The protein below binds the small molecule below.
Small molecule (SMILES): Cc1onc(-c2ccccc2)c1C(=O)Nc1ncc([N+](=O)[O-])s1

Binding-site contacts:
Ligand atom S contacts residue PHE236 of chain 1.D at 3.6 Å.
Ligand atom C1 contacts residue MET131 of chain 1.D at 1.5 Å (hydrophobic).
Ligand atom C6 contacts residue GLY149 of chain 1.A at 3.8 Å.
Ligand atom C12 contacts residue PHE178 of chain 1.D at 3.7 Å (hydrophobic).
Ligand atom O3 contacts residue GLY150 of chain 1.A at 3.7 Å.
Ligand atom C8 contacts residue FAD1 of chain 1.M at 3.8 Å.
Ligand atom C12 contacts residue FAD1 of chain 1.M at 3.2 Å.
Ligand atom N2 contacts residue MET131 of chain 1.D at 2.8 Å (h-bond).
Ligand atom C10 contacts residue FAD1 of chain 1.M at 3.7 Å.
Ligand atom N3 contacts residue GLY149 of chain 1.A at 3.6 Å.
Ligand atom O contacts residue MET131 of chain 1.D at 3.7 Å.
Ligand atom O2 contacts residue PHE236 of chain 1.D at 3.2 Å.
Ligand atom O2 contacts residue MET131 of chain 1.D at 3.2 Å (h-bond).
Ligand atom N3 contacts residue FAD1 of chain 1.M at 3.6 Å (h-bond).
Ligand atom O1 contacts residue LEU230 of chain 1.D at 3.2 Å.
Ligand atom O3 contacts residue GLY149 of chain 1.A at 3.3 Å.
Ligand atom C2 contacts residue MET131 of chain 1.D at 2.0 Å (hydrophobic).
Ligand atom N1 contacts residue MET131 of chain 1.D at 1.4 Å.
Ligand atom O1 contacts residue MET131 of chain 1.D at 3.0 Å (h-bond).
Ligand atom C2 contacts residue MET154 of chain 1.A at 3.7 Å (hydrophobic).
Ligand atom C5 contacts residue GLY149 of chain 1.A at 3.6 Å.
Ligand atom O1 contacts residue ILE160 of chain 1.A at 3.7 Å.
Ligand atom N2 contacts residue PHE236 of chain 1.D at 2.9 Å.
Ligand atom C2 contacts residue ILE160 of chain 1.A at 3.6 Å (hydrophobic).
Ligand atom O contacts residue HIS161 of chain 1.A at 3.0 Å (h-bond).
Ligand atom S contacts residue TYR128 of chain 1.D at 3.3 Å.
Ligand atom N contacts residue MET131 of chain 1.D at 2.9 Å.
Ligand atom O2 contacts residue TYR128 of chain 1.D at 3.2 Å (h-bond).
Ligand atom O1 contacts residue PHE236 of chain 1.D at 2.8 Å.
Ligand atom C13 contacts residue FAD1 of chain 1.M at 3.3 Å.
Ligand atom C2 contacts residue HIS161 of chain 1.A at 3.5 Å.
Ligand atom C3 contacts residue MET131 of chain 1.D at 2.3 Å (hydrophobic).
Ligand atom C3 contacts residue PHE236 of chain 1.D at 3.0 Å (hydrophobic).
Ligand atom N1 contacts residue HIS161 of chain 1.A at 3.2 Å (h-bond).
Ligand atom C12 contacts residue PHE106 of chain 1.A at 3.8 Å (hydrophobic).
Ligand atom S contacts residue MET131 of chain 1.D at 2.5 Å.
Ligand atom C5 contacts residue GLY150 of chain 1.A at 3.6 Å.
Ligand atom C11 contacts residue PHE178 of chain 1.D at 3.7 Å (hydrophobic).
Ligand atom C contacts residue MET131 of chain 1.D at 3.7 Å (hydrophobic).
Ligand atom C11 contacts residue FAD1 of chain 1.M at 3.4 Å.

Sequence of chain 1.A:
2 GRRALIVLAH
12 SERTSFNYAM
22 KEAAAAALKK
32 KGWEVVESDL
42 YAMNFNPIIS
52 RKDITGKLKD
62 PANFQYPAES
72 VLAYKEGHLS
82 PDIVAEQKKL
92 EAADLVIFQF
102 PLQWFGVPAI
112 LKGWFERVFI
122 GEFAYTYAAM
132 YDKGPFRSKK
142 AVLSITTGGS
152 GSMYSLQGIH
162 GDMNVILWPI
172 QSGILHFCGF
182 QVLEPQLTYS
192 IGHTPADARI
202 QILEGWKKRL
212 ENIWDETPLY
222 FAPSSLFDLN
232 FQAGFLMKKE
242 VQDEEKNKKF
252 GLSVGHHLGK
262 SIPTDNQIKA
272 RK

Sequence of chain 1.D:
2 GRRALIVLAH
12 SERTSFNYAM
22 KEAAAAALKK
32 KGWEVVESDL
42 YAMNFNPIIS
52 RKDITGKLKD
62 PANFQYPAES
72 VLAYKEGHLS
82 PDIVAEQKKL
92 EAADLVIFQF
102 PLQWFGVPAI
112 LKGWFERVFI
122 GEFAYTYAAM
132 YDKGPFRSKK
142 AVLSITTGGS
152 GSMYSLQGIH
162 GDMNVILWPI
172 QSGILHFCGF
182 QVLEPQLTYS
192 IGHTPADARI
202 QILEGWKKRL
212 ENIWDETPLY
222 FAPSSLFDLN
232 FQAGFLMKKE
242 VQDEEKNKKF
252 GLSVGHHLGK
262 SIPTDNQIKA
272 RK